Binding-site contacts:
Ligand atom CAF contacts residue MET74 of chain 1.B at 3.9 Å (hydrophobic).
Ligand atom OAC contacts residue TYR79 of chain 1.B at 2.5 Å (h-bond).
Ligand atom CAG contacts residue GLY154 of chain 1.B at 3.8 Å.
Ligand atom OAB contacts residue ILE151 of chain 1.B at 3.8 Å.
Ligand atom CAJ contacts residue PHE80 of chain 1.B at 4.1 Å (hydrophobic).
Ligand atom CAD contacts residue GLU146 of chain 1.B at 3.1 Å.
Ligand atom CAK contacts residue GLY155 of chain 1.B at 4.3 Å.
Ligand atom OAC contacts residue TYR99 of chain 1.B at 4.3 Å.
Ligand atom CAD contacts residue GLY154 of chain 1.B at 3.4 Å.
Ligand atom CAF contacts residue GLY155 of chain 1.B at 3.8 Å.
Ligand atom OAB contacts residue PRO153 of chain 1.B at 4.2 Å.
Ligand atom CAD contacts residue GLY155 of chain 1.B at 4.1 Å.
Ligand atom CAE contacts residue TRP102 of chain 1.B at 4.2 Å (hydrophobic).
Ligand atom CAA contacts residue GLN245 of chain 2.B at 4.3 Å.
Ligand atom OAC contacts residue GLN95 of chain 1.B at 3.8 Å.
Ligand atom CAG contacts residue PHE80 of chain 1.B at 3.7 Å (hydrophobic).
Ligand atom CAE contacts residue MET74 of chain 1.B at 3.6 Å (hydrophobic).
Ligand atom CAI contacts residue GLY155 of chain 1.B at 3.6 Å.
Ligand atom CAA contacts residue ILE151 of chain 1.B at 4.2 Å (hydrophobic).
Ligand atom OAB contacts residue LEU152 of chain 1.B at 4.0 Å.
Ligand atom CAJ contacts residue GLY155 of chain 1.B at 4.2 Å.
Ligand atom CAE contacts residue GLY123 of chain 1.B at 4.2 Å.
Ligand atom CAF contacts residue TRP102 of chain 1.B at 4.1 Å (hydrophobic).
Ligand atom CAD contacts residue COA1 of chain 1.K at 3.9 Å.
Ligand atom CAE contacts residue GLY155 of chain 1.B at 3.6 Å.
Ligand atom CAE contacts residue GLY154 of chain 1.B at 3.8 Å.
Ligand atom CAJ contacts residue TYR79 of chain 1.B at 3.5 Å (hydrophobic).
Ligand atom CAI contacts residue PHE80 of chain 1.B at 4.2 Å (hydrophobic).
Ligand atom OAH contacts residue PHE80 of chain 1.B at 3.5 Å.
Ligand atom CAG contacts residue ILE151 of chain 1.B at 4.2 Å (hydrophobic).
Ligand atom CAF contacts residue TYR79 of chain 1.B at 3.6 Å (hydrophobic).
Ligand atom CAI contacts residue GLY154 of chain 1.B at 3.5 Å.
Ligand atom OAB contacts residue GLY154 of chain 1.B at 3.3 Å (h-bond).
Ligand atom CAA contacts residue PHE80 of chain 1.B at 3.8 Å (hydrophobic).
Ligand atom CAG contacts residue GLY155 of chain 1.B at 4.0 Å.
Ligand atom OAB contacts residue GLU146 of chain 1.B at 2.5 Å (salt-bridge).
Ligand atom OAB contacts residue COA1 of chain 1.K at 4.1 Å.
Ligand atom CAI contacts residue MET74 of chain 1.B at 4.2 Å (hydrophobic).
Ligand atom CAD contacts residue GLY123 of chain 1.B at 3.9 Å.
Ligand atom CAK contacts residue PHE80 of chain 1.B at 3.7 Å (hydrophobic).

Sequence of chain 1.B:
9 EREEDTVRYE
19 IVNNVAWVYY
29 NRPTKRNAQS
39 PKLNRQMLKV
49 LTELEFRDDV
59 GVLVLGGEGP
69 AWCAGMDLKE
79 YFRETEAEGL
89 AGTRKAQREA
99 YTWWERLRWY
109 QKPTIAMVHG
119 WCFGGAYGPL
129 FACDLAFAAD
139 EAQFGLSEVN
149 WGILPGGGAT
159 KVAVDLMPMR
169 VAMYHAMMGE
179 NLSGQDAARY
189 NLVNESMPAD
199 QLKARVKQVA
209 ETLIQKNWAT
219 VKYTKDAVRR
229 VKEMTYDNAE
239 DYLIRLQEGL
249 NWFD

This protein binds this small molecule.
Small molecule (SMILES): COc1cc(C=O)ccc1O

Sequence of chain 2.B:
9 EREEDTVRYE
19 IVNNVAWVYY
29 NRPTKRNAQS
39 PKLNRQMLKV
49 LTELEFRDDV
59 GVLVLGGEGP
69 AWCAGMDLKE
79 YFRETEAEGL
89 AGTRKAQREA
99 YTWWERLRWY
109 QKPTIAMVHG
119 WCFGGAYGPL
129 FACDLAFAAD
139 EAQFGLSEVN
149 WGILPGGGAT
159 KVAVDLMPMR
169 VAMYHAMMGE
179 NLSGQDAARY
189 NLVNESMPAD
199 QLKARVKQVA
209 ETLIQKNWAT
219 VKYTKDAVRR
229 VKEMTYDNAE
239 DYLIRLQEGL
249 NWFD